Sequence of chain 1.B:
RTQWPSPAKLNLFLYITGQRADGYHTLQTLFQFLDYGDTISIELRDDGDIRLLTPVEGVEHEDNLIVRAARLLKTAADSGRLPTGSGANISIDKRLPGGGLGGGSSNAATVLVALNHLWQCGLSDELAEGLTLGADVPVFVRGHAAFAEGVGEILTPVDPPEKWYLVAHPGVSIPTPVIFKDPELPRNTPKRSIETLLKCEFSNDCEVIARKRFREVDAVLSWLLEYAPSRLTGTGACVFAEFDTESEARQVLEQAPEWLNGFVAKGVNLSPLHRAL

Binding-site contacts:
Ligand atom N7 contacts residue ASN65 of chain 1.B at 3.4 Å.
Ligand atom O1G contacts residue GLY103 of chain 1.B at 3.6 Å.
Ligand atom C2 contacts residue MSE100 of chain 1.B at 3.6 Å.
Ligand atom O1A contacts residue GLY107 of chain 1.B at 3.5 Å (h-bond).
Ligand atom O2G contacts residue CDM1 of chain 1.F at 3.3 Å (h-bond).
Ligand atom N1 contacts residue ASN110 of chain 1.B at 3.3 Å (h-bond).
Ligand atom C2 contacts residue LYS96 of chain 1.B at 3.7 Å.
Ligand atom PG contacts residue GLY105 of chain 1.B at 3.4 Å.
Ligand atom O3A contacts residue GLY106 of chain 1.B at 3.3 Å (h-bond).
Ligand atom O2B contacts residue SER108 of chain 1.B at 2.9 Å (h-bond).
Ligand atom O2G contacts residue GLY105 of chain 1.B at 3.0 Å (h-bond).
Ligand atom N6 contacts residue ASN110 of chain 1.B at 2.9 Å (h-bond).
Ligand atom N1 contacts residue LYS96 of chain 1.B at 3.4 Å.
Ligand atom O2B contacts residue GLY105 of chain 1.B at 3.4 Å.
Ligand atom O3G contacts residue GLY103 of chain 1.B at 3.0 Å (h-bond).
Ligand atom O1G contacts residue GLY106 of chain 1.B at 3.5 Å (h-bond).
Ligand atom O1G contacts residue GLY101 of chain 1.B at 2.7 Å (h-bond).
Ligand atom O1G contacts residue GLY105 of chain 1.B at 2.6 Å (h-bond).
Ligand atom C6 contacts residue ASN110 of chain 1.B at 3.5 Å.
Ligand atom O2A contacts residue GLY101 of chain 1.B at 2.4 Å (h-bond).
Ligand atom PA contacts residue GLY107 of chain 1.B at 3.7 Å.
Ligand atom PA contacts residue GLY101 of chain 1.B at 3.4 Å.
Ligand atom N6 contacts residue ASN65 of chain 1.B at 3.0 Å (h-bond).
Ligand atom O2A contacts residue MSE100 of chain 1.B at 3.6 Å.
Ligand atom O1G contacts residue LEU104 of chain 1.B at 3.3 Å (h-bond).
Ligand atom O3G contacts residue GLY101 of chain 1.B at 3.0 Å (h-bond).
Ligand atom O1A contacts residue GLY101 of chain 1.B at 3.5 Å (h-bond).
Ligand atom N7 contacts residue LEU66 of chain 1.B at 2.7 Å (h-bond).
Ligand atom O1A contacts residue MSE100 of chain 1.B at 3.3 Å.
Ligand atom PG contacts residue GLY101 of chain 1.B at 3.5 Å.
Ligand atom O3A contacts residue GLY107 of chain 1.B at 2.7 Å (h-bond).
Ligand atom O2B contacts residue GLY107 of chain 1.B at 3.7 Å.
Ligand atom C2 contacts residue GLY107 of chain 1.B at 3.6 Å.
Ligand atom N1 contacts residue GLY107 of chain 1.B at 3.6 Å.
Ligand atom O2G contacts residue LEU104 of chain 1.B at 3.7 Å.
Ligand atom C8 contacts residue ASP64 of chain 1.B at 3.6 Å.
Ligand atom C8 contacts residue LEU66 of chain 1.B at 3.4 Å (hydrophobic).
Ligand atom O1A contacts residue PRO99 of chain 1.B at 3.5 Å (h-bond).
Ligand atom O2G contacts residue GLY103 of chain 1.B at 3.4 Å.
Ligand atom O3A contacts residue GLY105 of chain 1.B at 3.7 Å.

A protein and the small-molecule ligand that binds it are described below.
Small molecule (SMILES): Nc1ncnc2c1ncn2[C@@H]1O[C@H](CO[P](=O)(O)O[P](=O)(O)NP(=O)(O)O)[C@@H](O)[C@H]1O